Sequence of chain 3.A:
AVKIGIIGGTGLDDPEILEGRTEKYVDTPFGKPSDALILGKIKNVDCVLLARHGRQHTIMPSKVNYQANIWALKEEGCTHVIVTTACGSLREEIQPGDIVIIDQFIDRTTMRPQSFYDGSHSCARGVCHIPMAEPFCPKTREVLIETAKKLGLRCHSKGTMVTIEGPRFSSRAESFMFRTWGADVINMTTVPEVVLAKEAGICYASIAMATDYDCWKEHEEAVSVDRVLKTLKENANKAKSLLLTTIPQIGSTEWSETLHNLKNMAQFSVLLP

Sequence of chain 2.A:
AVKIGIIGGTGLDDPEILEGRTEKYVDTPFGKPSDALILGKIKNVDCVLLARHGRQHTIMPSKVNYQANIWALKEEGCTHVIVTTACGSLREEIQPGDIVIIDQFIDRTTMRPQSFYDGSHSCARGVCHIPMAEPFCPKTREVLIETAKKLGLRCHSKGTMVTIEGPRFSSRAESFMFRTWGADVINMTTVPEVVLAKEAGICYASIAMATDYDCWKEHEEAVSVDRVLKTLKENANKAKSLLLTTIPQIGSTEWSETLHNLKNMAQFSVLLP

Binding-site contacts:
Ligand atom O3' contacts residue PRO69 of chain 3.A at 3.8 Å.
Ligand atom N7 contacts residue CYS95 of chain 3.A at 3.4 Å.
Ligand atom N6 contacts residue ASP220 of chain 3.A at 3.1 Å (salt-bridge).
Ligand atom N3 contacts residue MET196 of chain 3.A at 3.8 Å.
Ligand atom N7 contacts residue ASP220 of chain 3.A at 2.7 Å (salt-bridge).
Ligand atom N6 contacts residue ASP222 of chain 3.A at 2.9 Å (salt-bridge).
Ligand atom C14 contacts residue LEU279 of chain 2.A at 3.2 Å (hydrophobic).
Ligand atom C8 contacts residue ASP220 of chain 3.A at 3.6 Å.
Ligand atom C11 contacts residue HIS65 of chain 3.A at 3.8 Å.
Ligand atom N3 contacts residue ILE194 of chain 3.A at 3.8 Å.
Ligand atom C2' contacts residue MET196 of chain 3.A at 3.7 Å (hydrophobic).
Ligand atom C8 contacts residue THR219 of chain 3.A at 3.5 Å.
Ligand atom N1 contacts residue ILE194 of chain 3.A at 3.7 Å.
Ligand atom N7 contacts residue THR219 of chain 3.A at 3.7 Å.
Ligand atom N7 contacts residue GLY96 of chain 3.A at 3.3 Å (h-bond).
Ligand atom C5 contacts residue PHE177 of chain 3.A at 3.8 Å (hydrophobic).
Ligand atom C11 contacts residue LEU279 of chain 2.A at 3.7 Å (hydrophobic).
Ligand atom C11 contacts residue LEU237 of chain 3.A at 3.7 Å (hydrophobic).
Ligand atom C8 contacts residue GLY96 of chain 3.A at 3.8 Å.
Ligand atom C8' contacts residue LEU237 of chain 3.A at 3.7 Å (hydrophobic).
Ligand atom C8 contacts residue CYS95 of chain 3.A at 3.6 Å (hydrophobic).
Ligand atom N1 contacts residue PHE177 of chain 3.A at 3.6 Å.
Ligand atom N6 contacts residue ILE194 of chain 3.A at 3.8 Å.
Ligand atom C6 contacts residue PHE177 of chain 3.A at 3.7 Å (hydrophobic).
Ligand atom C9' contacts residue LEU237 of chain 3.A at 3.2 Å (hydrophobic).
Ligand atom C3' contacts residue HIS137 of chain 2.A at 3.8 Å.
Ligand atom C10 contacts residue ALA94 of chain 3.A at 3.3 Å (hydrophobic).
Ligand atom C4 contacts residue ILE194 of chain 3.A at 3.7 Å (hydrophobic).
Ligand atom C13 contacts residue LEU279 of chain 2.A at 2.8 Å (hydrophobic).
Ligand atom C5' contacts residue HIS137 of chain 2.A at 3.6 Å.
Ligand atom N3 contacts residue ASN195 of chain 3.A at 3.5 Å.
Ligand atom C5 contacts residue ASP220 of chain 3.A at 3.8 Å.
Ligand atom C6 contacts residue ASP222 of chain 3.A at 3.8 Å.
Ligand atom C13 contacts residue HIS65 of chain 3.A at 3.8 Å.
Ligand atom C6 contacts residue ILE194 of chain 3.A at 3.8 Å (hydrophobic).
Ligand atom N6 contacts residue GLY96 of chain 3.A at 3.8 Å.
Ligand atom C2 contacts residue MET196 of chain 3.A at 3.6 Å (hydrophobic).
Ligand atom CL1 contacts residue HIS65 of chain 3.A at 3.2 Å.
Ligand atom C5 contacts residue GLY96 of chain 3.A at 3.5 Å.
Ligand atom C2 contacts residue ILE172 of chain 3.A at 3.8 Å (hydrophobic).

A protein and the small-molecule ligand that binds it are described below.
Small molecule (SMILES): Nc1ncnc2c(CN3C[C@H](CSc4ccc(Cl)cc4)[C@@H](O)C3)c[nH]c12